A protein and the small-molecule ligand that binds it are described below.
Small molecule (SMILES): OC[C@H]1O[C@@H]2O[C@H]3[C@H](O)[C@@H](O)[C@@H](O[C@H]4[C@H](O)[C@@H](O)[C@@H](O[C@H]5[C@H](O)[C@@H](O)[C@@H](O[C@H]6[C@H](O)[C@@H](O)[C@@H](O[C@H]7[C@H](O)[C@@H](O)[C@@H](O[C@H]8[C@H](O)[C@@H](O)[C@@H](O[C@H]1[C@H](O)[C@H]2O)O[C@@H]8CO)O[C@@H]7CO)O[C@@H]6CO)O[C@@H]5CO)O[C@@H]4CO)O[C@@H]3CO

Sequence of chain 1.A:
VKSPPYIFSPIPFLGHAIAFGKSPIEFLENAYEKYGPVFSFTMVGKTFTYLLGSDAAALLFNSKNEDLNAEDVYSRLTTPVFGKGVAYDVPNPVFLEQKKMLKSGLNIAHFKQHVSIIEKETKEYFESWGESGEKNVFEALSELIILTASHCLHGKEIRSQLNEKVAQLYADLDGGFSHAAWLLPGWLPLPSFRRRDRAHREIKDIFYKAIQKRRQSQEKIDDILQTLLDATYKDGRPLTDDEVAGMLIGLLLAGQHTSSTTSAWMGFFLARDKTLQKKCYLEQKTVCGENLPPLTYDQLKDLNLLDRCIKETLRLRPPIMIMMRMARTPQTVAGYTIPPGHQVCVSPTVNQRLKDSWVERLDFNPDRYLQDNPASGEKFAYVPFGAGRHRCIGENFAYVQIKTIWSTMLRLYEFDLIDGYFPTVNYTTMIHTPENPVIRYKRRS

Sequence of chain 1.B:
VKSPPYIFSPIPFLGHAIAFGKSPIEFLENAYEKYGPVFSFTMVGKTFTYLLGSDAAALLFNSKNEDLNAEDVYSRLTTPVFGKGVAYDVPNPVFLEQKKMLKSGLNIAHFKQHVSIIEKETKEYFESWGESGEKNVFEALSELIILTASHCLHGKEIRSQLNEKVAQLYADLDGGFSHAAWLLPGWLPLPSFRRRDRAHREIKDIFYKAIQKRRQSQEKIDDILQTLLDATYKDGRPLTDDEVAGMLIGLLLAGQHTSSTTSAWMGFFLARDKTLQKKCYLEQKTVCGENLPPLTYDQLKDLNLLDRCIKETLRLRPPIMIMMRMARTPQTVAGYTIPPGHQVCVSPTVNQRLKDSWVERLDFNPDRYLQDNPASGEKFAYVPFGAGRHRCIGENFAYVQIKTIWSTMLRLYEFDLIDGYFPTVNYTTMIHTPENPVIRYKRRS

Binding-site contacts:
Ligand atom C4 contacts residue TYR44 of chain 1.A at 4.3 Å (hydrophobic).
Ligand atom C1 contacts residue TYR430 of chain 1.B at 3.9 Å (hydrophobic).
Ligand atom O2 contacts residue SER18 of chain 1.A at 3.1 Å (h-bond).
Ligand atom O3 contacts residue TYR44 of chain 1.A at 2.6 Å (h-bond).
Ligand atom O4 contacts residue PHE17 of chain 1.A at 3.8 Å.
Ligand atom O3 contacts residue SER12 of chain 1.A at 3.8 Å.
Ligand atom O2 contacts residue PHE17 of chain 1.A at 3.9 Å.
Ligand atom O2 contacts residue PRO14 of chain 1.A at 4.0 Å.
Ligand atom O3 contacts residue PHE17 of chain 1.A at 3.7 Å.
Ligand atom O2 contacts residue GLU444 of chain 1.B at 4.2 Å.
Ligand atom O5 contacts residue ASN445 of chain 1.B at 3.4 Å (h-bond).
Ligand atom C3 contacts residue TYR44 of chain 1.A at 3.8 Å (hydrophobic).
Ligand atom C5 contacts residue ASN445 of chain 1.B at 4.0 Å.
Ligand atom O2 contacts residue SER12 of chain 1.A at 4.3 Å.
Ligand atom O3 contacts residue PRO19 of chain 1.A at 3.5 Å.
Ligand atom O5 contacts residue TYR430 of chain 1.B at 4.1 Å.
Ligand atom C6 contacts residue TYR430 of chain 1.B at 3.6 Å (hydrophobic).
Ligand atom O2 contacts residue PRO13 of chain 1.A at 3.4 Å (h-bond).
Ligand atom C3 contacts residue PHE17 of chain 1.A at 3.7 Å (hydrophobic).
Ligand atom O2 contacts residue TYR44 of chain 1.A at 3.7 Å.
Ligand atom C5 contacts residue PHE17 of chain 1.A at 4.0 Å (hydrophobic).
Ligand atom C3 contacts residue TYR15 of chain 1.A at 3.8 Å (hydrophobic).
Ligand atom O4 contacts residue TYR15 of chain 1.A at 3.5 Å (h-bond).
Ligand atom O3 contacts residue TYR430 of chain 1.B at 4.1 Å.
Ligand atom C4 contacts residue TYR430 of chain 1.B at 4.1 Å (hydrophobic).
Ligand atom C2 contacts residue SER18 of chain 1.A at 4.1 Å.
Ligand atom C2 contacts residue ASN445 of chain 1.B at 4.3 Å.
Ligand atom C4 contacts residue TYR15 of chain 1.A at 4.3 Å (hydrophobic).
Ligand atom O6 contacts residue ASN445 of chain 1.B at 3.0 Å (h-bond).
Ligand atom O6 contacts residue TYR430 of chain 1.B at 3.5 Å.
Ligand atom O3 contacts residue TYR15 of chain 1.A at 3.3 Å (h-bond).
Ligand atom C1 contacts residue ASN445 of chain 1.B at 4.1 Å.
Ligand atom O2 contacts residue TYR15 of chain 1.A at 3.9 Å.
Ligand atom C6 contacts residue ASN445 of chain 1.B at 3.5 Å.
Ligand atom C3 contacts residue SER18 of chain 1.A at 4.1 Å.
Ligand atom O3 contacts residue PRO14 of chain 1.A at 3.4 Å.
Ligand atom C2 contacts residue TYR44 of chain 1.A at 4.0 Å (hydrophobic).
Ligand atom C3 contacts residue PRO14 of chain 1.A at 4.2 Å (hydrophobic).
Ligand atom O3 contacts residue ILE16 of chain 1.A at 3.5 Å.
Ligand atom O3 contacts residue SER18 of chain 1.A at 3.7 Å.